Sequence of chain 1.C:
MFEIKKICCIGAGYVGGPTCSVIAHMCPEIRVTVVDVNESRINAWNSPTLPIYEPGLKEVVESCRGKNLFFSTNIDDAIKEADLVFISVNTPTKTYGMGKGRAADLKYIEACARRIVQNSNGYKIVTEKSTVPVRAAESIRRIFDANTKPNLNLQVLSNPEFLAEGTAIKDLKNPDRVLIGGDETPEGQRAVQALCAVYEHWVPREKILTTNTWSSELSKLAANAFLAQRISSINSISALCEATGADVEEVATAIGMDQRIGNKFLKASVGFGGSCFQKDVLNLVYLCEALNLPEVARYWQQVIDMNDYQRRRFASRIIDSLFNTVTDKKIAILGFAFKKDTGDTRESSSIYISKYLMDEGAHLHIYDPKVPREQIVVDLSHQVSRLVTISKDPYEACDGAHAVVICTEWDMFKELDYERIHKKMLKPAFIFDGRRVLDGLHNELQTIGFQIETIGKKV

Binding-site contacts:
Ligand atom O4' contacts residue LEU164 of chain 1.C at 2.6 Å (h-bond).
Ligand atom O4' contacts residue LYS221 of chain 1.C at 2.9 Å (salt-bridge).
Ligand atom C6' contacts residue GLU162 of chain 1.C at 3.5 Å.
Ligand atom O'Q contacts residue GLU162 of chain 1.C at 2.9 Å (salt-bridge).
Ligand atom O2A contacts residue PHE278 of chain 1.C at 3.2 Å.
Ligand atom O4 contacts residue LEU267 of chain 1.C at 3.6 Å (h-bond).
Ligand atom O2 contacts residue SER270 of chain 1.C at 2.7 Å (h-bond).
Ligand atom N3 contacts residue LYS268 of chain 1.C at 2.9 Å (salt-bridge).
Ligand atom O2B contacts residue GLU166 of chain 1.C at 3.0 Å (salt-bridge).
Ligand atom O4 contacts residue PHE266 of chain 1.C at 3.2 Å.
Ligand atom O2' contacts residue ARG261 of chain 1.D at 2.8 Å (salt-bridge).
Ligand atom O4D contacts residue ILE232 of chain 1.C at 3.6 Å.
Ligand atom O1A contacts residue LYS340 of chain 1.C at 3.4 Å (salt-bridge).
Ligand atom C6' contacts residue CYS277 of chain 1.C at 3.2 Å (hydrophobic).
Ligand atom O5' contacts residue CYS277 of chain 1.C at 3.5 Å.
Ligand atom C4' contacts residue LEU164 of chain 1.C at 3.3 Å (hydrophobic).
Ligand atom C3' contacts residue LEU164 of chain 1.C at 3.6 Å (hydrophobic).
Ligand atom O'Q contacts residue LEU164 of chain 1.C at 3.4 Å (h-bond).
Ligand atom O'P contacts residue LYS221 of chain 1.C at 2.9 Å (salt-bridge).
Ligand atom C3D contacts residue PHE339 of chain 1.C at 3.6 Å (hydrophobic).
Ligand atom C6' contacts residue LYS221 of chain 1.C at 3.5 Å.
Ligand atom C5' contacts residue LEU164 of chain 1.C at 3.2 Å (hydrophobic).
Ligand atom O2A contacts residue PHE266 of chain 1.C at 3.4 Å.
Ligand atom O'Q contacts residue CYS277 of chain 1.C at 3.0 Å (h-bond).
Ligand atom C5D contacts residue GLY274 of chain 1.C at 3.5 Å.
Ligand atom O4' contacts residue PHE163 of chain 1.C at 3.4 Å.
Ligand atom O4 contacts residue LYS268 of chain 1.C at 3.0 Å (salt-bridge).
Ligand atom O'P contacts residue CYS277 of chain 1.C at 3.5 Å.
Ligand atom O2D contacts residue ARG443 of chain 1.C at 2.9 Å (salt-bridge).
Ligand atom O3' contacts residue ARG261 of chain 1.D at 2.9 Å (salt-bridge).
Ligand atom C1' contacts residue PHE278 of chain 1.C at 3.6 Å (hydrophobic).
Ligand atom O2 contacts residue ARG443 of chain 1.C at 3.6 Å (salt-bridge).
Ligand atom O'P contacts residue ASN225 of chain 1.C at 2.7 Å (h-bond).
Ligand atom C4' contacts residue LYS221 of chain 1.C at 3.4 Å.
Ligand atom O4D contacts residue PHE273 of chain 1.C at 3.5 Å.
Ligand atom O2D contacts residue PHE339 of chain 1.C at 3.5 Å (h-bond).
Ligand atom C4D contacts residue GLY274 of chain 1.C at 3.4 Å.
Ligand atom O3D contacts residue PHE339 of chain 1.C at 2.9 Å (h-bond).
Ligand atom O3D contacts residue GLY274 of chain 1.C at 2.8 Å (h-bond).
Ligand atom O3A contacts residue LYS340 of chain 1.C at 3.1 Å (salt-bridge).

This small molecule binds to this protein.
Small molecule (SMILES): O=C(O)[C@H]1O[C@H](O[P](=O)(O)O[P](=O)(O)OC[C@H]2O[C@@H](n3ccc(=O)[nH]c3=O)[C@H](O)[C@@H]2O)[C@H](O)[C@@H](O)[C@@H]1O

Sequence of chain 1.D:
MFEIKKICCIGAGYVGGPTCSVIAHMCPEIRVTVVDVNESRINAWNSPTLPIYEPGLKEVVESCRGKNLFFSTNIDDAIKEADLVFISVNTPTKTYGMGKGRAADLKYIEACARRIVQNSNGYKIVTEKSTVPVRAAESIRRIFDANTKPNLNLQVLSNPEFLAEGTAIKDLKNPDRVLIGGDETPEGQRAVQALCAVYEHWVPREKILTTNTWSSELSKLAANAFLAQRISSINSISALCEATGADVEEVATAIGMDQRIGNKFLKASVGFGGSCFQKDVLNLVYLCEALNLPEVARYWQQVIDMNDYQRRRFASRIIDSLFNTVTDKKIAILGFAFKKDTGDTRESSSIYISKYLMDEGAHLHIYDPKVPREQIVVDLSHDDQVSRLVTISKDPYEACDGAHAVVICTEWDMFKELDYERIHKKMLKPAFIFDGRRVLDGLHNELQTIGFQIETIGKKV